Sequence of chain 2.B:
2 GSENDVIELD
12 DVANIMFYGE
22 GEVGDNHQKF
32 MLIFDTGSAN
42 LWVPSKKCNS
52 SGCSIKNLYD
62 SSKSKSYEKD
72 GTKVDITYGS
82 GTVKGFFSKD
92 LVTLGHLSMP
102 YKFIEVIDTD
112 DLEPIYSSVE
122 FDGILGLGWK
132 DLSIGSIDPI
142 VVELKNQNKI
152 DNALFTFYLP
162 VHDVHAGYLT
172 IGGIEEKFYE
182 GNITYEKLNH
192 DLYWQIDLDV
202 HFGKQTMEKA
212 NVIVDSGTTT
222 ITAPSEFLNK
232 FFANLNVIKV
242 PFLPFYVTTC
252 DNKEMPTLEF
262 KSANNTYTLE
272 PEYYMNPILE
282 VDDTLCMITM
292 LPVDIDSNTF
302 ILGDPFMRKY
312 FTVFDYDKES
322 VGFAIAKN

Binding-site contacts:
Ligand atom CA contacts residue THR78 of chain 1.A at 3.3 Å.
Ligand atom N contacts residue SER81 of chain 1.A at 2.8 Å (h-bond).
Ligand atom CM contacts residue GLY38 of chain 1.A at 3.7 Å.
Ligand atom OH contacts residue ASP216 of chain 1.A at 2.4 Å (salt-bridge).
Ligand atom CB contacts residue ASP36 of chain 1.A at 3.2 Å.
Ligand atom O contacts residue GLY80 of chain 1.A at 3.1 Å (h-bond).
Ligand atom C contacts residue THR78 of chain 1.A at 3.5 Å.
Ligand atom CG1 contacts residue GLY218 of chain 1.A at 3.6 Å.
Ligand atom CA contacts residue SER81 of chain 1.A at 3.5 Å.
Ligand atom CG1 contacts residue THR221 of chain 1.A at 3.4 Å.
Ligand atom O contacts residue SER81 of chain 1.A at 3.1 Å (h-bond).
Ligand atom CH contacts residue ASP36 of chain 1.A at 3.0 Å.
Ligand atom CM contacts residue ASP216 of chain 1.A at 3.2 Å.
Ligand atom N contacts residue THR219 of chain 1.A at 3.6 Å (h-bond).
Ligand atom O contacts residue THR220 of chain 1.A at 3.0 Å (h-bond).
Ligand atom O contacts residue TYR79 of chain 1.A at 3.3 Å.
Ligand atom O contacts residue TYR194 of chain 1.A at 2.8 Å (h-bond).
Ligand atom OH contacts residue ASP36 of chain 1.A at 2.5 Å (salt-bridge).
Ligand atom C contacts residue SER81 of chain 1.A at 3.6 Å.
Ligand atom CD1 contacts residue GLY80 of chain 1.A at 3.5 Å.
Ligand atom O contacts residue THR219 of chain 1.A at 3.2 Å.
Ligand atom OXT contacts residue LEU133 of chain 1.A at 3.3 Å.
Ligand atom N contacts residue THR220 of chain 1.A at 3.0 Å (h-bond).
Ligand atom CG2 contacts residue PRO245 of chain 1.A at 3.6 Å (hydrophobic).
Ligand atom N contacts residue GLY218 of chain 1.A at 3.5 Å (h-bond).
Ligand atom CB contacts residue GLY218 of chain 1.A at 3.5 Å.
Ligand atom N contacts residue THR78 of chain 1.A at 2.8 Å (h-bond).
Ligand atom OXT contacts residue TYR194 of chain 1.A at 3.7 Å.
Ligand atom OH contacts residue THR78 of chain 1.A at 3.3 Å (h-bond).
Ligand atom CG1 contacts residue LEU292 of chain 1.A at 3.5 Å (hydrophobic).
Ligand atom CB contacts residue GLY38 of chain 1.A at 3.6 Å.
Ligand atom CG contacts residue GLY218 of chain 1.A at 3.6 Å.
Ligand atom CG2 contacts residue PHE246 of chain 1.A at 3.6 Å (hydrophobic).
Ligand atom CD1 contacts residue TYR79 of chain 1.A at 3.6 Å (hydrophobic).
Ligand atom CH contacts residue ASP216 of chain 1.A at 3.3 Å.
Ligand atom O contacts residue GLY80 of chain 1.A at 2.9 Å (h-bond).
Ligand atom CA contacts residue ASP36 of chain 1.A at 3.7 Å.
Ligand atom OH contacts residue GLY218 of chain 1.A at 3.6 Å.
Ligand atom CA contacts residue THR219 of chain 1.A at 3.6 Å.
Ligand atom N contacts residue GLY38 of chain 1.A at 3.1 Å (h-bond).

Sequence of chain 1.A:
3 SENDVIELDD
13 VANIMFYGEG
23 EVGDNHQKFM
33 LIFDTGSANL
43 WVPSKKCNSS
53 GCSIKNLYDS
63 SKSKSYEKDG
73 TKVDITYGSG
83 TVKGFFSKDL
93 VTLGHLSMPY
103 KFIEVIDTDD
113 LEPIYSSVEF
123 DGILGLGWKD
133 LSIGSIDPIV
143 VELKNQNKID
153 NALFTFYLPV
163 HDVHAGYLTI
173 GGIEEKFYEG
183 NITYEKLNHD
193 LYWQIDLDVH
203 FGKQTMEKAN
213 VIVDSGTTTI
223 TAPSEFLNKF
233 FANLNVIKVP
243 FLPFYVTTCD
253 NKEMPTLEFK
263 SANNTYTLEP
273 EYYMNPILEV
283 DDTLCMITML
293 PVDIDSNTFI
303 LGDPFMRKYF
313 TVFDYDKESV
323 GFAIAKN

A small-molecule ligand and the protein it binds are described below.
Small molecule (SMILES): CC(C)CC(=O)N[C@H](C(=O)N[C@H](C(=O)N[C@@H](CC(C)C)[C@@H](O)CC(=O)N[C@@H](C)C(=O)N[C@@H](CC(C)C)[C@@H](O)CC(=O)O)C(C)C)C(C)C